Binding-site contacts:
Ligand atom O7 contacts residue ASN265 of chain 1.C at 4.0 Å.
Ligand atom C8 contacts residue GLN263 of chain 1.C at 3.4 Å.
Ligand atom O5 contacts residue GLN263 of chain 1.C at 4.3 Å.
Ligand atom C1 contacts residue ASN265 of chain 1.C at 1.5 Å.
Ligand atom C2 contacts residue ASN265 of chain 1.C at 2.4 Å.
Ligand atom C5 contacts residue ARG412 of chain 1.C at 4.2 Å.
Ligand atom C4 contacts residue ASN265 of chain 1.C at 4.2 Å.
Ligand atom C8 contacts residue VAL302 of chain 1.C at 3.9 Å (hydrophobic).
Ligand atom C1 contacts residue GLN263 of chain 1.C at 3.6 Å.
Ligand atom C8 contacts residue ASN265 of chain 1.C at 4.4 Å.
Ligand atom O7 contacts residue ASN301 of chain 1.C at 4.4 Å.
Ligand atom C2 contacts residue GLN263 of chain 1.C at 4.2 Å.
Ligand atom C7 contacts residue ASN301 of chain 1.C at 4.4 Å.
Ligand atom C8 contacts residue ASN301 of chain 1.C at 3.4 Å.
Ligand atom O5 contacts residue ASN265 of chain 1.C at 2.4 Å (h-bond).
Ligand atom C6 contacts residue ARG412 of chain 1.C at 4.2 Å.
Ligand atom C5 contacts residue GLN263 of chain 1.C at 4.3 Å.
Ligand atom C8 contacts residue SER303 of chain 1.C at 3.5 Å.
Ligand atom C3 contacts residue ASN265 of chain 1.C at 3.7 Å.
Ligand atom C5 contacts residue ASN265 of chain 1.C at 3.7 Å.
Ligand atom C1 contacts residue ARG412 of chain 1.C at 3.6 Å.
Ligand atom N2 contacts residue ASN265 of chain 1.C at 2.8 Å (h-bond).
Ligand atom O5 contacts residue ARG412 of chain 1.C at 2.9 Å (salt-bridge).
Ligand atom N2 contacts residue GLN263 of chain 1.C at 4.2 Å.
Ligand atom C7 contacts residue ASN265 of chain 1.C at 3.5 Å.
Ligand atom C3 contacts residue GLN263 of chain 1.C at 4.2 Å.

Sequence of chain 1.C:
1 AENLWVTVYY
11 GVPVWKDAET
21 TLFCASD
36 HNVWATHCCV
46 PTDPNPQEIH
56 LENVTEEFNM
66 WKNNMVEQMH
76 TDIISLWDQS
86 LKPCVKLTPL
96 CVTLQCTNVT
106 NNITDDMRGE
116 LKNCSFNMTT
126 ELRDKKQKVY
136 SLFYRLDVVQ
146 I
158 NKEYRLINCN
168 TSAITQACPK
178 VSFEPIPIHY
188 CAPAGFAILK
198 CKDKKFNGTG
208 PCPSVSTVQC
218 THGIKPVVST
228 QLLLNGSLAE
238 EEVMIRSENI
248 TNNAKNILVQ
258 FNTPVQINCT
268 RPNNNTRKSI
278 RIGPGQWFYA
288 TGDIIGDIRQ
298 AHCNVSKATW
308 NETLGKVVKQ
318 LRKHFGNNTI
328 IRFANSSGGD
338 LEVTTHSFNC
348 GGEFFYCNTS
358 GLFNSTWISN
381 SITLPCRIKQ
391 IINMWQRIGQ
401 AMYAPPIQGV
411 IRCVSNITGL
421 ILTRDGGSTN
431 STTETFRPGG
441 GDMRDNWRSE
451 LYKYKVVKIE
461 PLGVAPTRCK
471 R

The protein below binds the small molecule below.
Small molecule (SMILES): CC(=O)N[C@@H]1[C@@H](O)[C@H](O)[C@@H](CO)O[C@H]1O